Sequence of chain 1.B:
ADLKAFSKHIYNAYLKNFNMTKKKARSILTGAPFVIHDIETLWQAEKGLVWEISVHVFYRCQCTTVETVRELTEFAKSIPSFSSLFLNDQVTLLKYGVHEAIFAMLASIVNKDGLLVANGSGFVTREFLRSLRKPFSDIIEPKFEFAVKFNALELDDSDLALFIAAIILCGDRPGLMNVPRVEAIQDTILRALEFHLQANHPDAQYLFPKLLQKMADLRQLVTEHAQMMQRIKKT

This small molecule binds to this protein.
Small molecule (SMILES): O=C(O)COc1ccc(Sc2cc(C#CCN3CCOCC3)nc(C#Cc3ccc(C(F)(F)F)cc3)c2)c2c1CCC2

Sequence of chain 2.A:
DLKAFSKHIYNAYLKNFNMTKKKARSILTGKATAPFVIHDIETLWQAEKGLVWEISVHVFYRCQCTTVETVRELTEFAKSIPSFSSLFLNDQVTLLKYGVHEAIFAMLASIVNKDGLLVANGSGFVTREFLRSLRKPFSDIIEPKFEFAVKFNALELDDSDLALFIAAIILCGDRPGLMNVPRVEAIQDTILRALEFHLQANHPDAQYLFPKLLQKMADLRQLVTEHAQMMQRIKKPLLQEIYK

Binding-site contacts:
Ligand atom C35 contacts residue LEU145 of chain 1.B at 3.7 Å (hydrophobic).
Ligand atom C11 contacts residue THR98 of chain 1.B at 3.7 Å.
Ligand atom C32 contacts residue CYS91 of chain 1.B at 3.5 Å (hydrophobic).
Ligand atom C39 contacts residue CYS91 of chain 1.B at 3.7 Å (hydrophobic).
Ligand atom O42 contacts residue LYS173 of chain 1.B at 3.2 Å (salt-bridge).
Ligand atom F25 contacts residue LEU61 of chain 1.B at 3.4 Å.
Ligand atom C1 contacts residue THR94 of chain 1.B at 3.1 Å.
Ligand atom C1 contacts residue ILE139 of chain 1.B at 3.4 Å (hydrophobic).
Ligand atom C40 contacts residue GLN92 of chain 1.B at 3.7 Å.
Ligand atom F26 contacts residue LEU61 of chain 1.B at 3.4 Å.
Ligand atom O41 contacts residue ILE169 of chain 1.B at 3.6 Å.
Ligand atom O42 contacts residue HIS255 of chain 1.B at 3.1 Å (h-bond).
Ligand atom C17 contacts residue VAL147 of chain 1.B at 3.4 Å (hydrophobic).
Ligand atom C18 contacts residue VAL147 of chain 1.B at 3.6 Å (hydrophobic).
Ligand atom C15 contacts residue MET34 of chain 1.B at 3.6 Å (hydrophobic).
Ligand atom C7 contacts residue THR94 of chain 1.B at 3.3 Å.
Ligand atom C14 contacts residue MET135 of chain 1.B at 3.3 Å (hydrophobic).
Ligand atom C4 contacts residue CYS91 of chain 1.B at 3.2 Å (hydrophobic).
Ligand atom C7 contacts residue ILE139 of chain 1.B at 3.3 Å (hydrophobic).
Ligand atom O41 contacts residue PHE88 of chain 1.B at 3.6 Å.
Ligand atom O41 contacts residue GLN92 of chain 1.B at 2.7 Å (h-bond).
Ligand atom C40 contacts residue ILE169 of chain 1.B at 3.5 Å (hydrophobic).
Ligand atom O38 contacts residue CYS91 of chain 1.B at 3.5 Å.
Ligand atom O42 contacts residue ILE169 of chain 1.B at 3.2 Å.
Ligand atom C19 contacts residue ARG90 of chain 1.B at 3.6 Å.
Ligand atom N2 contacts residue THR94 of chain 1.B at 3.6 Å.
Ligand atom C8 contacts residue ILE139 of chain 1.B at 3.7 Å (hydrophobic).
Ligand atom O13 contacts residue MET135 of chain 1.B at 3.3 Å.
Ligand atom C12 contacts residue THR98 of chain 1.B at 3.7 Å.
Ligand atom F27 contacts residue ARG90 of chain 1.B at 3.4 Å.
Ligand atom C23 contacts residue CYS91 of chain 1.B at 3.5 Å (hydrophobic).
Ligand atom F26 contacts residue VAL87 of chain 1.B at 3.5 Å.
Ligand atom C30 contacts residue CYS91 of chain 1.B at 3.5 Å (hydrophobic).
Ligand atom C40 contacts residue HIS255 of chain 1.B at 3.3 Å.
Ligand atom O41 contacts residue HIS255 of chain 1.B at 2.8 Å (h-bond).
Ligand atom F27 contacts residue LEU61 of chain 1.B at 3.7 Å.
Ligand atom O38 contacts residue ILE170 of chain 1.B at 3.5 Å.
Ligand atom C6 contacts residue ILE139 of chain 1.B at 3.7 Å (hydrophobic).
Ligand atom S28 contacts residue LEU136 of chain 1.B at 3.6 Å.
Ligand atom C6 contacts residue THR94 of chain 1.B at 3.2 Å.